Binding-site contacts:
Ligand atom C6 contacts residue VAL332 of chain 1.B at 3.2 Å (hydrophobic).
Ligand atom C5 contacts residue PHE333 of chain 1.B at 3.5 Å (hydrophobic).
Ligand atom C3 contacts residue GLY259 of chain 1.B at 3.7 Å.
Ligand atom C3 contacts residue GLN334 of chain 1.B at 3.4 Å.
Ligand atom O3 contacts residue ASP249 of chain 1.B at 3.3 Å (salt-bridge).
Ligand atom O5 contacts residue PHE333 of chain 1.B at 3.2 Å (h-bond).
Ligand atom O6 contacts residue ASP249 of chain 1.B at 3.6 Å.
Ligand atom C2 contacts residue LEU261 of chain 1.B at 3.9 Å (hydrophobic).
Ligand atom O6 contacts residue GLY336 of chain 1.B at 3.3 Å.
Ligand atom O3 contacts residue HIS260 of chain 1.B at 3.5 Å.
Ligand atom O2 contacts residue GLN334 of chain 1.B at 3.6 Å.
Ligand atom O5 contacts residue GLY259 of chain 1.B at 3.9 Å.
Ligand atom C3 contacts residue LEU261 of chain 1.B at 3.6 Å (hydrophobic).
Ligand atom O2 contacts residue ASP299 of chain 1.B at 3.9 Å.
Ligand atom O4 contacts residue ARG374 of chain 1.B at 3.9 Å.
Ligand atom O2 contacts residue HIS260 of chain 1.B at 3.4 Å (h-bond).
Ligand atom C6 contacts residue GLU240 of chain 1.B at 3.4 Å.
Ligand atom O6 contacts residue THR255 of chain 1.B at 3.3 Å (h-bond).
Ligand atom C2 contacts residue GLN334 of chain 1.B at 3.8 Å.
Ligand atom C1 contacts residue PHE333 of chain 1.B at 4.0 Å (hydrophobic).
Ligand atom O3 contacts residue GLY259 of chain 1.B at 2.6 Å (h-bond).
Ligand atom O6 contacts residue VAL332 of chain 1.B at 2.7 Å (h-bond).
Ligand atom O5 contacts residue GLN334 of chain 1.B at 3.8 Å.
Ligand atom C6 contacts residue GLY336 of chain 1.B at 3.5 Å.
Ligand atom C5 contacts residue GLU240 of chain 1.B at 3.4 Å.
Ligand atom O4 contacts residue GLU240 of chain 1.B at 4.0 Å.
Ligand atom O1 contacts residue ASP299 of chain 1.B at 3.4 Å.
Ligand atom C1 contacts residue GLN334 of chain 1.B at 3.8 Å.
Ligand atom C2 contacts residue ASP249 of chain 1.B at 3.9 Å.
Ligand atom O4 contacts residue PHE333 of chain 1.B at 3.7 Å.
Ligand atom C6 contacts residue PHE333 of chain 1.B at 3.1 Å (hydrophobic).
Ligand atom C4 contacts residue PHE333 of chain 1.B at 3.4 Å (hydrophobic).
Ligand atom C6 contacts residue GLY259 of chain 1.B at 3.3 Å.
Ligand atom C6 contacts residue GLN334 of chain 1.B at 4.0 Å.
Ligand atom O2 contacts residue LEU261 of chain 1.B at 3.2 Å (h-bond).
Ligand atom O3 contacts residue LEU261 of chain 1.B at 2.8 Å (h-bond).
Ligand atom O3 contacts residue GLU251 of chain 1.B at 3.9 Å.
Ligand atom O5 contacts residue GLU240 of chain 1.B at 3.9 Å.
Ligand atom O6 contacts residue PHE333 of chain 1.B at 3.9 Å.
Ligand atom O4 contacts residue GLN334 of chain 1.B at 3.6 Å.

A protein and the small-molecule ligand that binds it are described below.
Small molecule (SMILES): OC[C@H]1O[C@H](O[C@H]2[C@H](O)[C@@H](O)[C@H](O)O[C@@H]2CO)[C@H](O)[C@@H](O)[C@@H]1O

Sequence of chain 1.B:
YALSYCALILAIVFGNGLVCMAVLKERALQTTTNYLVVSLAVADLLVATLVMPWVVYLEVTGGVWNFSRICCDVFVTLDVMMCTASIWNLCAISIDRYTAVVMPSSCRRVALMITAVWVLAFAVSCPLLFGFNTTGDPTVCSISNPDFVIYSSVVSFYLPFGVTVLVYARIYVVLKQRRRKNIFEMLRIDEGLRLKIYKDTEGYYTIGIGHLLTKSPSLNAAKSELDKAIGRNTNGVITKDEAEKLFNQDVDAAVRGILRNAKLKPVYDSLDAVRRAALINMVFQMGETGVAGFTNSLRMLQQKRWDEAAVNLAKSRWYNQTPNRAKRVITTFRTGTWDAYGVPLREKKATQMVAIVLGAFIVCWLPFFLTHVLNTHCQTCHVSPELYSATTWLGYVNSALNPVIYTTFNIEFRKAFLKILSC